Sequence of chain 1.C:
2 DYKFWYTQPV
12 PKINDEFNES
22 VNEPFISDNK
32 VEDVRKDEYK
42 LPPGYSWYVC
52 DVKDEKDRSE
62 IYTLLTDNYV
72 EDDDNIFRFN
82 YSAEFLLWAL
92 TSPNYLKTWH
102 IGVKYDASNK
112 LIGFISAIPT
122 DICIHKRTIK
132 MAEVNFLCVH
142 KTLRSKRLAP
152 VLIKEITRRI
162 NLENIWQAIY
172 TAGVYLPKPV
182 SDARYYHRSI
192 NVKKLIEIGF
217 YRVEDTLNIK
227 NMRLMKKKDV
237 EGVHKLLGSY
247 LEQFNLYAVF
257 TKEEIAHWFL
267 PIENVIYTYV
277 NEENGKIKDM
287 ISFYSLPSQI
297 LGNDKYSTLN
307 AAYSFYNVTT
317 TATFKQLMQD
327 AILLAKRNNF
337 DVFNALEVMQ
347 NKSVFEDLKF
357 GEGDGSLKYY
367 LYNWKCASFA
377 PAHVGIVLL

Binding-site contacts:
Ligand atom N4 contacts residue PHE78 of chain 1.C at 3.2 Å.
Ligand atom N contacts residue HIS188 of chain 1.C at 3.6 Å.
Ligand atom C14 contacts residue GLY174 of chain 1.C at 3.7 Å.
Ligand atom N1 contacts residue LEU363 of chain 1.C at 3.4 Å.
Ligand atom C10 contacts residue ASP73 of chain 1.C at 3.4 Å.
Ligand atom C24 contacts residue SER294 of chain 1.C at 3.3 Å.
Ligand atom O2 contacts residue GLU72 of chain 1.C at 3.6 Å.
Ligand atom O contacts residue ASN340 of chain 1.C at 2.9 Å (h-bond).
Ligand atom C16 contacts residue LEU363 of chain 1.C at 3.4 Å (hydrophobic).
Ligand atom N2 contacts residue TYR82 of chain 1.C at 3.6 Å.
Ligand atom C19 contacts residue LEU363 of chain 1.C at 3.6 Å (hydrophobic).
Ligand atom O2 contacts residue ASP73 of chain 1.C at 3.3 Å.
Ligand atom C2 contacts residue PHE201 of chain 1.C at 3.7 Å (hydrophobic).
Ligand atom C17 contacts residue LEU385 of chain 1.C at 3.3 Å (hydrophobic).
Ligand atom N3 contacts residue PHE80 of chain 1.C at 3.6 Å.
Ligand atom C13 contacts residue VAL71 of chain 1.C at 3.6 Å (hydrophobic).
Ligand atom O contacts residue LEU305 of chain 1.C at 3.4 Å.
Ligand atom N2 contacts residue LEU385 of chain 1.C at 3.5 Å (h-bond).
Ligand atom N4 contacts residue PHE80 of chain 1.C at 3.6 Å.
Ligand atom C22 contacts residue PHE80 of chain 1.C at 3.7 Å (hydrophobic).
Ligand atom C2 contacts residue LEU196 of chain 1.C at 3.7 Å (hydrophobic).
Ligand atom C9 contacts residue ASP73 of chain 1.C at 3.8 Å.
Ligand atom C21 contacts residue ASP73 of chain 1.C at 3.3 Å.
Ligand atom C23 contacts residue PHE80 of chain 1.C at 3.5 Å (hydrophobic).
Ligand atom C18 contacts residue NHW1 of chain 1.M at 3.4 Å.
Ligand atom O1 contacts residue HIS188 of chain 1.C at 3.6 Å.
Ligand atom C24 contacts residue PHE78 of chain 1.C at 3.6 Å (hydrophobic).
Ligand atom C1 contacts residue HIS188 of chain 1.C at 3.4 Å.
Ligand atom C17 contacts residue TYR82 of chain 1.C at 3.5 Å (hydrophobic).
Ligand atom C23 contacts residue PHE78 of chain 1.C at 3.5 Å (hydrophobic).
Ligand atom N4 contacts residue SER294 of chain 1.C at 2.8 Å (h-bond).
Ligand atom C22 contacts residue PHE78 of chain 1.C at 3.6 Å (hydrophobic).
Ligand atom C6 contacts residue TYR309 of chain 1.C at 3.7 Å (hydrophobic).
Ligand atom C21 contacts residue GLU72 of chain 1.C at 3.6 Å.
Ligand atom N contacts residue ASN340 of chain 1.C at 3.3 Å.
Ligand atom C contacts residue ASN340 of chain 1.C at 3.8 Å.
Ligand atom C5 contacts residue TYR186 of chain 1.C at 3.5 Å (hydrophobic).
Ligand atom N contacts residue TYR186 of chain 1.C at 3.5 Å.
Ligand atom C18 contacts residue THR172 of chain 1.C at 3.5 Å.
Ligand atom C7 contacts residue TYR309 of chain 1.C at 3.6 Å (hydrophobic).

A protein and the small-molecule ligand that binds it are described below.
Small molecule (SMILES): CCOC(=O)c1cnc2ccc(OCc3ccc(N4CCNCC4)nc3)cc2c1SCCC#N